Binding-site contacts:
Ligand atom OAE contacts residue THR233 of chain 2.A at 3.4 Å (h-bond).
Ligand atom CAB contacts residue THR233 of chain 2.A at 4.4 Å.
Ligand atom CAA contacts residue THR148 of chain 1.A at 4.0 Å.
Ligand atom CAD contacts residue GLU237 of chain 2.A at 3.6 Å.
Ligand atom CAA contacts residue GLU242 of chain 2.A at 4.1 Å.
Ligand atom NAC contacts residue GLU242 of chain 2.A at 4.1 Å.
Ligand atom OAE contacts residue GLU237 of chain 2.A at 4.2 Å.
Ligand atom CAB contacts residue ALA235 of chain 2.A at 3.6 Å (hydrophobic).
Ligand atom CAB contacts residue LEU236 of chain 2.A at 4.4 Å (hydrophobic).
Ligand atom NAC contacts residue ARG167 of chain 2.A at 4.4 Å.
Ligand atom CAD contacts residue ALA235 of chain 2.A at 3.7 Å (hydrophobic).
Ligand atom CAB contacts residue ARG167 of chain 2.A at 3.3 Å.
Ligand atom OAE contacts residue ALA235 of chain 2.A at 4.1 Å.
Ligand atom CAB contacts residue PHE234 of chain 2.A at 3.5 Å (hydrophobic).
Ligand atom CAD contacts residue GLU242 of chain 2.A at 3.2 Å.
Ligand atom NAC contacts residue THR233 of chain 2.A at 4.5 Å.
Ligand atom CAB contacts residue GLU242 of chain 2.A at 4.3 Å.
Ligand atom NAC contacts residue ALA235 of chain 2.A at 4.0 Å.
Ligand atom CAD contacts residue LEU236 of chain 2.A at 4.1 Å (hydrophobic).

This protein binds this small molecule.
Small molecule (SMILES): C[N+](C)(C)[O-]

Sequence of chain 1.A:
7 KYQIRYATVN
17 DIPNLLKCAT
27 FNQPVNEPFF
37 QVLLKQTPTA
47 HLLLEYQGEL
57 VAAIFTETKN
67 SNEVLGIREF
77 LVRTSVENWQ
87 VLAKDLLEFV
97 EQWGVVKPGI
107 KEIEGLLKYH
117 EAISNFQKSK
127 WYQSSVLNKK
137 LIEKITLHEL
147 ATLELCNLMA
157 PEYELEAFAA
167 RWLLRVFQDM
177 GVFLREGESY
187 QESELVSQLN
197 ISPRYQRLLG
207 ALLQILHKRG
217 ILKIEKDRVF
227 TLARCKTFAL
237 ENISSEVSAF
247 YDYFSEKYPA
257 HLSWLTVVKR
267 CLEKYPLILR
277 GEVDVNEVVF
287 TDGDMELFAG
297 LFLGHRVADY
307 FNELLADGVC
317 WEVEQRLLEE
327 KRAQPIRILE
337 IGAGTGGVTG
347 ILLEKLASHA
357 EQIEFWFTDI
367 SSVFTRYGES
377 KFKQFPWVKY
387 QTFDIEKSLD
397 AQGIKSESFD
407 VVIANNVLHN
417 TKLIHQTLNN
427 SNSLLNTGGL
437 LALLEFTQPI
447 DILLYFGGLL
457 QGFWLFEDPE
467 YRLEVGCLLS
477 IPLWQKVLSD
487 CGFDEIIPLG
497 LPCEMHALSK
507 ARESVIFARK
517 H

Sequence of chain 2.A:
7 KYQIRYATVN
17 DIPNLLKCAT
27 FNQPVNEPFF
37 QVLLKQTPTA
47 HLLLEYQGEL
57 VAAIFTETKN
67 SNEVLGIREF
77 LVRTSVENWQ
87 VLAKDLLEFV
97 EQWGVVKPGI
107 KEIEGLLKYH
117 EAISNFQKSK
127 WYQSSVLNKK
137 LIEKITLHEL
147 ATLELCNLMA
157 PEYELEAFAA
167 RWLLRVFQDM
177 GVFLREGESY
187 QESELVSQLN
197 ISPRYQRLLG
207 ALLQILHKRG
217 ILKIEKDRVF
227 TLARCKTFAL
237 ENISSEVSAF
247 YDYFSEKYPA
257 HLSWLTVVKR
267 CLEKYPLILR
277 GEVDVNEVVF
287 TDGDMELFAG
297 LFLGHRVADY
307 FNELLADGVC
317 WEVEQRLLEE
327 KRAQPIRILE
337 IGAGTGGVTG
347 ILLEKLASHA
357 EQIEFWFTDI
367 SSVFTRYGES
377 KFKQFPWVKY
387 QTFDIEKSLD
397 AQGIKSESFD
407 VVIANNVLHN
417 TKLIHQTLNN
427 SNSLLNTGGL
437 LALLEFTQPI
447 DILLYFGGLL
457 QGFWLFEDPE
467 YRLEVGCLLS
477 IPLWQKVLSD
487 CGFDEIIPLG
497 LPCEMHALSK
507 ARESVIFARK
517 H